Sequence of chain 1.A:
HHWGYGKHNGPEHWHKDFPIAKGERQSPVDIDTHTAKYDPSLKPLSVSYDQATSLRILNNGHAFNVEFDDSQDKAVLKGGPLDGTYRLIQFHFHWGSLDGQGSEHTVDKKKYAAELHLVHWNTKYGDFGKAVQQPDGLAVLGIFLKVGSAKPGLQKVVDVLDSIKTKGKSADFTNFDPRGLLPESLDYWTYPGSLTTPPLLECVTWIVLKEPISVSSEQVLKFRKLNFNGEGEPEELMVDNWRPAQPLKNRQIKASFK

A protein and the small-molecule ligand that binds it are described below.
Small molecule (SMILES): Cc1cccc(C(=O)NN)c1

Binding-site contacts:
Ligand atom C5 contacts residue VAL126 of chain 1.A at 3.9 Å (hydrophobic).
Ligand atom C1 contacts residue LEU202 of chain 1.A at 3.9 Å (hydrophobic).
Ligand atom N contacts residue HIS99 of chain 1.A at 3.5 Å (h-bond).
Ligand atom C1 contacts residue THR204 of chain 1.A at 4.0 Å.
Ligand atom C3 contacts residue LEU202 of chain 1.A at 3.5 Å (hydrophobic).
Ligand atom O contacts residue THR203 of chain 1.A at 3.9 Å.
Ligand atom C4 contacts residue LEU202 of chain 1.A at 3.7 Å (hydrophobic).
Ligand atom N1 contacts residue HIS99 of chain 1.A at 3.2 Å (h-bond).
Ligand atom C6 contacts residue PHE135 of chain 1.A at 4.0 Å (hydrophobic).
Ligand atom C2 contacts residue LEU202 of chain 1.A at 3.6 Å (hydrophobic).
Ligand atom C6 contacts residue LEU202 of chain 1.A at 4.0 Å (hydrophobic).
Ligand atom C4 contacts residue VAL126 of chain 1.A at 3.7 Å (hydrophobic).
Ligand atom N1 contacts residue ZN1 of chain 1.D at 2.2 Å.
Ligand atom N contacts residue THR203 of chain 1.A at 3.5 Å (h-bond).
Ligand atom C7 contacts residue THR203 of chain 1.A at 3.9 Å.
Ligand atom C5 contacts residue VAL147 of chain 1.A at 3.9 Å (hydrophobic).
Ligand atom C contacts residue HIS99 of chain 1.A at 4.0 Å.
Ligand atom C contacts residue VAL126 of chain 1.A at 4.2 Å (hydrophobic).
Ligand atom N1 contacts residue THR203 of chain 1.A at 2.9 Å (h-bond).
Ligand atom O contacts residue TRP213 of chain 1.A at 4.2 Å.
Ligand atom C7 contacts residue HIS124 of chain 1.A at 4.2 Å.
Ligand atom N1 contacts residue HIS124 of chain 1.A at 4.1 Å.
Ligand atom C7 contacts residue HIS99 of chain 1.A at 3.4 Å.
Ligand atom C3 contacts residue VAL126 of chain 1.A at 3.6 Å (hydrophobic).
Ligand atom N contacts residue ZN1 of chain 1.D at 2.9 Å.
Ligand atom C4 contacts residue LEU145 of chain 1.A at 3.8 Å (hydrophobic).
Ligand atom N1 contacts residue HIS101 of chain 1.A at 3.0 Å (h-bond).
Ligand atom O contacts residue HIS101 of chain 1.A at 4.2 Å.
Ligand atom C contacts residue LEU202 of chain 1.A at 4.0 Å (hydrophobic).
Ligand atom C4 contacts residue VAL147 of chain 1.A at 3.9 Å (hydrophobic).
Ligand atom C7 contacts residue ZN1 of chain 1.D at 2.9 Å.
Ligand atom C6 contacts residue GLN97 of chain 1.A at 4.1 Å.
Ligand atom C7 contacts residue THR204 of chain 1.A at 4.2 Å.
Ligand atom O contacts residue ZN1 of chain 1.D at 2.2 Å.
Ligand atom N1 contacts residue THR204 of chain 1.A at 3.6 Å.
Ligand atom O contacts residue HIS99 of chain 1.A at 3.1 Å (h-bond).
Ligand atom C5 contacts residue LEU202 of chain 1.A at 3.9 Å (hydrophobic).
Ligand atom O contacts residue HIS124 of chain 1.A at 3.0 Å (h-bond).
Ligand atom C3 contacts residue LEU145 of chain 1.A at 3.8 Å (hydrophobic).
Ligand atom N contacts residue THR204 of chain 1.A at 3.1 Å (h-bond).